The protein below binds the small molecule below.
Small molecule (SMILES): O=C(O)[C@@](O)(COP(=O)(O)O)[C@H](O)[C@H](O)COP(=O)(O)O

Sequence of chain 1.G:
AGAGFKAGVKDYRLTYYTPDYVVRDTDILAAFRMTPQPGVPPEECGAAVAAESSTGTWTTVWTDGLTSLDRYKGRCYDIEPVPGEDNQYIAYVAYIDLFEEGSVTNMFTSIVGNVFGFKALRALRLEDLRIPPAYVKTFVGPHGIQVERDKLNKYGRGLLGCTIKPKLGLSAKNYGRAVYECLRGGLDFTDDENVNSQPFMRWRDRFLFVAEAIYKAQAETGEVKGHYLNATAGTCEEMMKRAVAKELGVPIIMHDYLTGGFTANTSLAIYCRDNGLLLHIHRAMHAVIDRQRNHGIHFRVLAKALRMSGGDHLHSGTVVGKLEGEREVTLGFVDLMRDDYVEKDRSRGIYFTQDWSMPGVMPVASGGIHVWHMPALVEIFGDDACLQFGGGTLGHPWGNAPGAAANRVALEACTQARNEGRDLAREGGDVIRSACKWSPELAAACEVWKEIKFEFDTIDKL

Sequence of chain 1.O:
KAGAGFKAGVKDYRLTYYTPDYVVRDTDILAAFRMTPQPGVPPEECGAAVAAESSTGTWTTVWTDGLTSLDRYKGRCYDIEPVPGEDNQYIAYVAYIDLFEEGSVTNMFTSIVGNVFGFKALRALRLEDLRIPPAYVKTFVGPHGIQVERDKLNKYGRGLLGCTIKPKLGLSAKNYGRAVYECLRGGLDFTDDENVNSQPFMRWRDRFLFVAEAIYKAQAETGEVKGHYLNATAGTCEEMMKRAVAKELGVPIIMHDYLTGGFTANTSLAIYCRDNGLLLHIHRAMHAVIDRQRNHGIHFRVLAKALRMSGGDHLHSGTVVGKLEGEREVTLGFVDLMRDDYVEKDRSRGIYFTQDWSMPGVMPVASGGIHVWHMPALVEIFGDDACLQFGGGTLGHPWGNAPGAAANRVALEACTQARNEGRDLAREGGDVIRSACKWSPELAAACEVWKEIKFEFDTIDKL

Binding-site contacts:
Ligand atom O6P contacts residue ARG295 of chain 1.O at 2.9 Å (salt-bridge).
Ligand atom O5P contacts residue ARG295 of chain 1.O at 2.9 Å (salt-bridge).
Ligand atom O1P contacts residue GLY403 of chain 1.O at 2.8 Å (h-bond).
Ligand atom O6 contacts residue GLU204 of chain 1.O at 3.2 Å (salt-bridge).
Ligand atom O4 contacts residue SER379 of chain 1.O at 2.8 Å (h-bond).
Ligand atom O2 contacts residue THR173 of chain 1.O at 2.7 Å (h-bond).
Ligand atom O3P contacts residue LYS175 of chain 1.O at 3.5 Å.
Ligand atom O4P contacts residue SER379 of chain 1.O at 3.2 Å (h-bond).
Ligand atom O3 contacts residue KCX201 of chain 1.O at 2.6 Å (h-bond).
Ligand atom C3 contacts residue KCX201 of chain 1.O at 3.1 Å.
Ligand atom C contacts residue MG1 of chain 1.LB at 2.8 Å.
Ligand atom O2 contacts residue LYS175 of chain 1.O at 3.0 Å (salt-bridge).
Ligand atom O7 contacts residue LYS334 of chain 1.O at 2.9 Å (salt-bridge).
Ligand atom O2P contacts residue THR65 of chain 1.G at 3.4 Å (h-bond).
Ligand atom O4P contacts residue HIS327 of chain 1.O at 2.8 Å (h-bond).
Ligand atom O6 contacts residue MG1 of chain 1.LB at 2.1 Å.
Ligand atom O2P contacts residue LYS334 of chain 1.O at 2.9 Å (salt-bridge).
Ligand atom O3P contacts residue GLY404 of chain 1.O at 2.8 Å (h-bond).
Ligand atom O6 contacts residue ASN123 of chain 1.G at 3.0 Å (h-bond).
Ligand atom O3 contacts residue MG1 of chain 1.LB at 2.1 Å.
Ligand atom C3 contacts residue MG1 of chain 1.LB at 2.9 Å.
Ligand atom O2P contacts residue TRP66 of chain 1.G at 3.3 Å.
Ligand atom O5 contacts residue LEU335 of chain 1.O at 3.5 Å.
Ligand atom O6 contacts residue LYS177 of chain 1.O at 2.8 Å (salt-bridge).
Ligand atom O6 contacts residue LYS175 of chain 1.O at 3.2 Å (salt-bridge).
Ligand atom O7 contacts residue GLU60 of chain 1.G at 3.4 Å (salt-bridge).
Ligand atom O2 contacts residue MG1 of chain 1.LB at 2.3 Å.
Ligand atom O4 contacts residue GLY380 of chain 1.O at 3.3 Å (h-bond).
Ligand atom O3 contacts residue GLU204 of chain 1.O at 2.9 Å (salt-bridge).
Ligand atom O2P contacts residue GLY380 of chain 1.O at 3.4 Å.
Ligand atom P1 contacts residue THR65 of chain 1.G at 3.5 Å.
Ligand atom O1 contacts residue LYS175 of chain 1.O at 3.3 Å (salt-bridge).
Ligand atom C2 contacts residue MG1 of chain 1.LB at 2.7 Å.
Ligand atom O3 contacts residue HIS294 of chain 1.O at 2.9 Å (h-bond).
Ligand atom O6 contacts residue ASP203 of chain 1.O at 3.1 Å (salt-bridge).
Ligand atom O2 contacts residue KCX201 of chain 1.O at 3.1 Å (h-bond).
Ligand atom O2 contacts residue ASP203 of chain 1.O at 3.4 Å (salt-bridge).
Ligand atom O2P contacts residue GLY381 of chain 1.O at 2.9 Å (h-bond).
Ligand atom C contacts residue LYS175 of chain 1.O at 3.3 Å.
Ligand atom O3P contacts residue THR65 of chain 1.G at 2.5 Å (h-bond).